Sequence of chain 1.C:
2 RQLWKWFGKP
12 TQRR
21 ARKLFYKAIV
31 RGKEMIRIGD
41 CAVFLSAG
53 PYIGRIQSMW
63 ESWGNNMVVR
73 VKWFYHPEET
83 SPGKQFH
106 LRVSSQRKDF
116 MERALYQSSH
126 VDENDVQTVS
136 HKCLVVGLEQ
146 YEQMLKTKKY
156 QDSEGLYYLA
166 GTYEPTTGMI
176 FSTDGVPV

The small molecule below binds the protein below.
Small molecule (SMILES): C[C@H](N)C(=O)N[C@@H](CCC(N)=O)C(=O)N[C@H](C(=O)N[C@@H](C)C(=O)N[C@@H](CCCN=C(N)N)C(=O)N[C@@H](CCCC[N+](C)(C)C)C(=O)N[C@@H](CO)C(=O)N[C@H](C=O)[C@@H](C)O)[C@@H](C)O

Binding-site contacts:
Ligand atom CM1 contacts residue TYR54 of chain 1.C at 3.5 Å (hydrophobic).
Ligand atom N contacts residue ASP127 of chain 1.C at 2.8 Å (salt-bridge).
Ligand atom O contacts residue LEU45 of chain 1.C at 3.1 Å.
Ligand atom O contacts residue ASP127 of chain 1.C at 3.9 Å.
Ligand atom OG1 contacts residue ALA47 of chain 1.C at 3.8 Å.
Ligand atom C contacts residue THR133 of chain 1.C at 3.7 Å.
Ligand atom OG contacts residue HIS125 of chain 1.C at 3.0 Å (h-bond).
Ligand atom CB contacts residue ASP127 of chain 1.C at 3.4 Å.
Ligand atom CG2 contacts residue ALA47 of chain 1.C at 3.7 Å (hydrophobic).
Ligand atom O contacts residue HIS125 of chain 1.C at 3.1 Å.
Ligand atom CM2 contacts residue PHE76 of chain 1.C at 3.7 Å (hydrophobic).
Ligand atom CA contacts residue ASP127 of chain 1.C at 3.5 Å.
Ligand atom CB contacts residue ASN129 of chain 1.C at 3.7 Å.
Ligand atom CA contacts residue LEU45 of chain 1.C at 3.7 Å (hydrophobic).
Ligand atom CB contacts residue THR133 of chain 1.C at 3.4 Å.
Ligand atom CB contacts residue THR133 of chain 1.C at 3.5 Å.
Ligand atom N contacts residue LEU45 of chain 1.C at 2.8 Å (h-bond).
Ligand atom OG contacts residue ASP127 of chain 1.C at 2.6 Å (salt-bridge).
Ligand atom N contacts residue ASP130 of chain 1.C at 3.9 Å.
Ligand atom C contacts residue LEU45 of chain 1.C at 3.7 Å (hydrophobic).
Ligand atom N contacts residue GLN132 of chain 1.C at 3.8 Å.
Ligand atom CA contacts residue LEU45 of chain 1.C at 3.6 Å (hydrophobic).
Ligand atom O contacts residue TYR54 of chain 1.C at 3.7 Å.
Ligand atom CB contacts residue ALA47 of chain 1.C at 3.6 Å (hydrophobic).
Ligand atom N contacts residue ASN129 of chain 1.C at 3.6 Å.
Ligand atom CG contacts residue HIS125 of chain 1.C at 3.5 Å.
Ligand atom O contacts residue GLN132 of chain 1.C at 3.2 Å (h-bond).
Ligand atom CB contacts residue ASP130 of chain 1.C at 3.0 Å.
Ligand atom CA contacts residue THR133 of chain 1.C at 3.7 Å.
Ligand atom C contacts residue HIS125 of chain 1.C at 3.7 Å.
Ligand atom N contacts residue THR133 of chain 1.C at 3.6 Å.
Ligand atom O contacts residue THR133 of chain 1.C at 3.8 Å.
Ligand atom CG2 contacts residue SER46 of chain 1.C at 3.9 Å.
Ligand atom O contacts residue ASN129 of chain 1.C at 3.0 Å (h-bond).
Ligand atom CD contacts residue TRP75 of chain 1.C at 3.6 Å (hydrophobic).
Ligand atom CM2 contacts residue TYR77 of chain 1.C at 3.6 Å (hydrophobic).
Ligand atom C contacts residue ASP127 of chain 1.C at 3.6 Å.
Ligand atom CA contacts residue ASP127 of chain 1.C at 3.8 Å.
Ligand atom CB contacts residue LEU45 of chain 1.C at 3.5 Å (hydrophobic).
Ligand atom CM3 contacts residue GLU81 of chain 1.C at 3.2 Å.